Binding-site contacts:
Ligand atom CD1 contacts residue VAL24 of chain 1.C at 3.5 Å (hydrophobic).
Ligand atom CB contacts residue LYS32 of chain 1.C at 3.5 Å.
Ligand atom CA contacts residue LYS23 of chain 1.C at 3.8 Å.
Ligand atom NH2 contacts residue ILE20 of chain 1.C at 3.7 Å.
Ligand atom OD1 contacts residue HIS29 of chain 1.C at 2.7 Å (h-bond).
Ligand atom CB contacts residue HIS29 of chain 1.C at 3.0 Å.
Ligand atom O contacts residue HIS21 of chain 1.C at 2.9 Å (h-bond).
Ligand atom CA contacts residue LYS32 of chain 1.C at 3.6 Å.
Ligand atom C contacts residue LYS32 of chain 1.C at 3.4 Å.
Ligand atom OD1 contacts residue ASN60 of chain 1.C at 3.1 Å (h-bond).
Ligand atom CD1 contacts residue LEU33 of chain 1.C at 3.4 Å (hydrophobic).
Ligand atom O contacts residue LYS32 of chain 1.C at 2.6 Å (salt-bridge).
Ligand atom CA contacts residue LYS23 of chain 1.C at 3.8 Å.
Ligand atom O contacts residue LYS23 of chain 1.C at 2.9 Å (salt-bridge).
Ligand atom CD1 contacts residue PHE22 of chain 1.C at 3.7 Å (hydrophobic).
Ligand atom NH2 contacts residue GLU19 of chain 1.C at 3.0 Å (salt-bridge).
Ligand atom CZ contacts residue ILE20 of chain 1.C at 3.6 Å (hydrophobic).
Ligand atom O contacts residue TYR7 of chain 1.C at 3.6 Å.
Ligand atom C contacts residue HIS21 of chain 1.C at 3.6 Å.
Ligand atom O contacts residue HIS29 of chain 1.C at 3.5 Å (h-bond).
Ligand atom CG contacts residue HIS29 of chain 1.C at 3.1 Å.
Ligand atom NE contacts residue GLU19 of chain 1.C at 3.5 Å (salt-bridge).
Ligand atom N contacts residue LYS23 of chain 1.C at 2.9 Å (salt-bridge).
Ligand atom O contacts residue LYS23 of chain 1.C at 3.8 Å.
Ligand atom C contacts residue HIS29 of chain 1.C at 3.3 Å.
Ligand atom OD2 contacts residue LYS31 of chain 1.C at 3.7 Å.
Ligand atom CB contacts residue LYS23 of chain 1.C at 3.7 Å.
Ligand atom CD1 contacts residue PHE22 of chain 1.C at 3.8 Å (hydrophobic).
Ligand atom CG1 contacts residue ARG40 of chain 1.C at 3.8 Å.
Ligand atom N contacts residue HIS21 of chain 1.C at 2.9 Å (h-bond).
Ligand atom CD1 contacts residue ARG40 of chain 1.C at 2.9 Å.
Ligand atom C contacts residue LYS23 of chain 1.C at 3.8 Å.
Ligand atom CA contacts residue HIS29 of chain 1.C at 3.7 Å.
Ligand atom O contacts residue PHE22 of chain 1.C at 3.2 Å.
Ligand atom CZ contacts residue GLU19 of chain 1.C at 3.6 Å.
Ligand atom CB contacts residue PHE22 of chain 1.C at 3.8 Å (hydrophobic).
Ligand atom N contacts residue LYS32 of chain 1.C at 3.2 Å.
Ligand atom CD1 contacts residue ILE20 of chain 1.C at 3.6 Å (hydrophobic).
Ligand atom NH1 contacts residue ILE20 of chain 1.C at 3.7 Å.
Ligand atom CA contacts residue HIS21 of chain 1.C at 3.3 Å.

Sequence of chain 1.C:
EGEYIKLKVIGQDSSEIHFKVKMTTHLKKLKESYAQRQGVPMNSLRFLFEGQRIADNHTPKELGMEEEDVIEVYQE

A small-molecule ligand and the protein it binds are described below.
Small molecule (SMILES): CC[C@H](C)[C@H](NC(=O)[C@H](CCCNC(N)=[NH2+])NC(=O)[C@H](CCC(=O)O)NC(=O)[C@H](CCC(=O)O)NC(=O)[C@H](C)N)C(=O)N[C@H](C(=O)N[C@H](C(=O)N[C@@H](CC(C)C)C(=O)N[C@@H](CO)C(=O)N[C@@H](CC(=O)O)C(=O)N[C@@H](CO)C(=O)N[C@H](C=O)CC(=O)O)C(C)C)[C@@H](C)CC